Binding-site contacts:
Ligand atom N6 contacts residue LLH1 of chain 1.G at 0.7 Å (h-bond).
Ligand atom C4 contacts residue HIS332 of chain 1.A at 3.3 Å.
Ligand atom OH5 contacts residue GLU281 of chain 1.A at 3.0 Å (salt-bridge).
Ligand atom OH5 contacts residue ASP229 of chain 1.A at 2.7 Å (salt-bridge).
Ligand atom O1A contacts residue HIS232 of chain 1.A at 2.7 Å (h-bond).
Ligand atom OH5 contacts residue MG1 of chain 1.D at 2.0 Å.
Ligand atom O1B contacts residue HIS47 of chain 1.A at 2.8 Å (h-bond).
Ligand atom C4 contacts residue LLH1 of chain 1.G at 1.0 Å.
Ligand atom OH6 contacts residue LYS192 of chain 1.A at 2.8 Å (salt-bridge).
Ligand atom OH6 contacts residue ARG303 of chain 1.A at 3.0 Å (salt-bridge).
Ligand atom OH6 contacts residue GLU281 of chain 1.A at 3.2 Å (salt-bridge).
Ligand atom N6 contacts residue HIS332 of chain 1.A at 3.1 Å.
Ligand atom O1A contacts residue HIS47 of chain 1.A at 2.9 Å (h-bond).
Ligand atom OH5 contacts residue HIS194 of chain 1.A at 3.5 Å (h-bond).
Ligand atom C5 contacts residue HIS194 of chain 1.A at 3.5 Å.
Ligand atom OH2 contacts residue LLH1 of chain 1.G at 0.3 Å (h-bond).
Ligand atom OH6 contacts residue GLU255 of chain 1.A at 3.3 Å (salt-bridge).
Ligand atom OH3 contacts residue LLH1 of chain 1.G at 1.0 Å (h-bond).
Ligand atom C1 contacts residue HIS47 of chain 1.A at 3.3 Å.
Ligand atom C5 contacts residue HIS332 of chain 1.A at 3.4 Å.
Ligand atom OH4 contacts residue HIS194 of chain 1.A at 3.5 Å (h-bond).
Ligand atom C5 contacts residue GLU281 of chain 1.A at 3.3 Å.
Ligand atom C5 contacts residue MG1 of chain 1.D at 2.9 Å.
Ligand atom OH6 contacts residue GLU352 of chain 1.A at 2.9 Å (salt-bridge).
Ligand atom OH6 contacts residue MG1 of chain 1.D at 2.4 Å.
Ligand atom C2 contacts residue LLH1 of chain 1.G at 0.3 Å.
Ligand atom N6 contacts residue MG1 of chain 1.D at 3.1 Å.
Ligand atom OH2 contacts residue HIS194 of chain 1.A at 3.3 Å.
Ligand atom C1 contacts residue LLH1 of chain 1.G at 0.2 Å.
Ligand atom OH5 contacts residue LLH1 of chain 1.G at 0.3 Å (h-bond).
Ligand atom OH6 contacts residue LLH1 of chain 1.G at 0.5 Å (h-bond).
Ligand atom N6 contacts residue HIS194 of chain 1.A at 3.5 Å (h-bond).
Ligand atom O1B contacts residue LLH1 of chain 1.G at 0.1 Å (h-bond).
Ligand atom C5 contacts residue LLH1 of chain 1.G at 0.4 Å.
Ligand atom C3 contacts residue LLH1 of chain 1.G at 0.4 Å.
Ligand atom OH2 contacts residue HIS232 of chain 1.A at 3.1 Å (h-bond).
Ligand atom OH4 contacts residue LLH1 of chain 1.G at 0.8 Å.
Ligand atom OH6 contacts residue ASP229 of chain 1.A at 3.2 Å (salt-bridge).
Ligand atom O1A contacts residue LLH1 of chain 1.G at 0.5 Å (h-bond).
Ligand atom N6 contacts residue GLU352 of chain 1.A at 3.0 Å (salt-bridge).

Sequence of chain 1.A:
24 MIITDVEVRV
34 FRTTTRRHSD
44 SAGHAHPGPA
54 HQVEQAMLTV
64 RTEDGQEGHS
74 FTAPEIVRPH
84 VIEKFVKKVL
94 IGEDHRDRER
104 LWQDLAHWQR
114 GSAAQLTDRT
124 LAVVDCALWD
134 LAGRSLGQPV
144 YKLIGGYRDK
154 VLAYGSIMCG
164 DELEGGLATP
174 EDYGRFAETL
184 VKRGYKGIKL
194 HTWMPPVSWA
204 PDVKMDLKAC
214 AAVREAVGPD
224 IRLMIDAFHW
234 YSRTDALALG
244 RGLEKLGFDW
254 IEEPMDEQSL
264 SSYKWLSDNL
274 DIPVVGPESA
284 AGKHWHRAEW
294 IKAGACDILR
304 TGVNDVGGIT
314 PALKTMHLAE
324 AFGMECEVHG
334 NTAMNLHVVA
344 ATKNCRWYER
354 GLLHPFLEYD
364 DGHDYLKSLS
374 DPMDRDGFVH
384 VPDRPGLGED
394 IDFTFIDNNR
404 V

The protein below binds the small molecule below.
Small molecule (SMILES): O=C(NO)[C@@H](O)[C@H](O)[C@@H](O)C(=O)[O-]